Binding-site contacts:
Ligand atom C2 contacts residue ASP538 of chain 1.B at 3.7 Å.
Ligand atom O5 contacts residue GLN456 of chain 1.B at 3.6 Å (h-bond).
Ligand atom C7 contacts residue SER540 of chain 1.B at 3.8 Å.
Ligand atom C1 contacts residue LYS454 of chain 1.B at 4.0 Å.
Ligand atom C8 contacts residue THR516 of chain 1.B at 4.0 Å.
Ligand atom C3 contacts residue GLN456 of chain 1.B at 3.7 Å.
Ligand atom C8 contacts residue ASP538 of chain 1.B at 3.5 Å.
Ligand atom C4 contacts residue GLN456 of chain 1.B at 3.9 Å.
Ligand atom C3 contacts residue ASN568 of chain 1.B at 3.8 Å.
Ligand atom C8 contacts residue SER540 of chain 1.B at 3.8 Å.
Ligand atom C2 contacts residue ASN568 of chain 1.B at 2.5 Å.
Ligand atom O7 contacts residue LYS454 of chain 1.B at 3.6 Å.
Ligand atom C2 contacts residue GLN456 of chain 1.B at 3.7 Å.
Ligand atom N2 contacts residue ASN568 of chain 1.B at 3.0 Å (h-bond).
Ligand atom O3 contacts residue GLN456 of chain 1.B at 3.0 Å (h-bond).
Ligand atom O4 contacts residue LYS454 of chain 1.B at 3.5 Å (salt-bridge).
Ligand atom O5 contacts residue LYS454 of chain 1.B at 3.8 Å.
Ligand atom O7 contacts residue GLN456 of chain 1.B at 3.7 Å.
Ligand atom O6 contacts residue GLU590 of chain 1.B at 2.7 Å (salt-bridge).
Ligand atom N2 contacts residue SER540 of chain 1.B at 3.9 Å.
Ligand atom C7 contacts residue ASN568 of chain 1.B at 3.6 Å.
Ligand atom C1 contacts residue ASP538 of chain 1.B at 3.7 Å.
Ligand atom C6 contacts residue GLU590 of chain 1.B at 3.4 Å.
Ligand atom C6 contacts residue VAL566 of chain 1.B at 3.6 Å (hydrophobic).
Ligand atom O6 contacts residue VAL592 of chain 1.B at 3.5 Å.
Ligand atom C3 contacts residue ASP538 of chain 1.B at 4.0 Å.
Ligand atom C6 contacts residue VAL592 of chain 1.B at 4.0 Å (hydrophobic).
Ligand atom C8 contacts residue VAL536 of chain 1.B at 4.1 Å (hydrophobic).
Ligand atom O5 contacts residue ASN568 of chain 1.B at 2.3 Å (h-bond).
Ligand atom O7 contacts residue ASN568 of chain 1.B at 3.9 Å.
Ligand atom O3 contacts residue LYS454 of chain 1.B at 3.3 Å (salt-bridge).
Ligand atom C3 contacts residue LYS454 of chain 1.B at 3.9 Å.
Ligand atom C6 contacts residue GLN456 of chain 1.B at 4.0 Å.
Ligand atom O5 contacts residue VAL592 of chain 1.B at 3.5 Å.
Ligand atom C2 contacts residue LYS454 of chain 1.B at 4.0 Å.
Ligand atom C7 contacts residue ASP538 of chain 1.B at 3.6 Å.
Ligand atom C5 contacts residue ASN568 of chain 1.B at 3.6 Å.
Ligand atom N2 contacts residue ASP538 of chain 1.B at 2.8 Å (salt-bridge).
Ligand atom C1 contacts residue ASN568 of chain 1.B at 1.4 Å.
Ligand atom O7 contacts residue TYR512 of chain 1.B at 3.3 Å (h-bond).

This small molecule binds to this protein.
Small molecule (SMILES): CC(=O)N[C@H]1[C@H](O[C@H]2[C@H](O)[C@@H](NC(C)=O)CO[C@@H]2CO)O[C@H](CO)[C@@H](O[C@@H]2O[C@H](CO)[C@@H](O)[C@H](O)[C@@H]2O)[C@@H]1O

Sequence of chain 1.B:
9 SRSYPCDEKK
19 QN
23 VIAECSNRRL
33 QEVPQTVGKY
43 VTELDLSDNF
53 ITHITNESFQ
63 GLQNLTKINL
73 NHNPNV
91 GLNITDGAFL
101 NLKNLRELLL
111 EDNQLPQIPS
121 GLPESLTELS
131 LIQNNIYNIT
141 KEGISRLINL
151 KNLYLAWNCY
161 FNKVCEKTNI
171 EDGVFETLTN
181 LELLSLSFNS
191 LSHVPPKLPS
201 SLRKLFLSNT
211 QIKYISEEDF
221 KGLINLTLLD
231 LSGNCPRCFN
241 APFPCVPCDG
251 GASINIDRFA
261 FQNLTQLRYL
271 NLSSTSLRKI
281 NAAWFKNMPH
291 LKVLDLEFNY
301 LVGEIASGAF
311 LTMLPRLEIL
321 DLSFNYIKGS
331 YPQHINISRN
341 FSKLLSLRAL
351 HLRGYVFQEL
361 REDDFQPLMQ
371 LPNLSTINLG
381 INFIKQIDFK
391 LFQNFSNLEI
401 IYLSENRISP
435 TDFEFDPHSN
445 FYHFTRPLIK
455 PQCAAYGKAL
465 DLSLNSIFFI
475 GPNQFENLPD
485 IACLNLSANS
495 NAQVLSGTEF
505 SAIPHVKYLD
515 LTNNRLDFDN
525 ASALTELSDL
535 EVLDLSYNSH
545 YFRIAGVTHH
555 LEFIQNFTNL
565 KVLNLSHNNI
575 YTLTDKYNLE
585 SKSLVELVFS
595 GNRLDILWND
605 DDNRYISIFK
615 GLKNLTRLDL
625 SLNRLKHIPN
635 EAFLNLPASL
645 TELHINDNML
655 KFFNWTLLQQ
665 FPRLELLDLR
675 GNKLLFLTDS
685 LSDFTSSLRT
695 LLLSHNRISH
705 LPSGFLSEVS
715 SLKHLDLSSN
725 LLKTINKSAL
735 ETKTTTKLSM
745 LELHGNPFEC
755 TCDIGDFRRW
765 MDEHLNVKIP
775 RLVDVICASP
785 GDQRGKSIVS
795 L